A small-molecule ligand and the protein it binds are described below.
Small molecule (SMILES): Nc1ccnc(=O)[nH]1

Sequence of chain 1.D:
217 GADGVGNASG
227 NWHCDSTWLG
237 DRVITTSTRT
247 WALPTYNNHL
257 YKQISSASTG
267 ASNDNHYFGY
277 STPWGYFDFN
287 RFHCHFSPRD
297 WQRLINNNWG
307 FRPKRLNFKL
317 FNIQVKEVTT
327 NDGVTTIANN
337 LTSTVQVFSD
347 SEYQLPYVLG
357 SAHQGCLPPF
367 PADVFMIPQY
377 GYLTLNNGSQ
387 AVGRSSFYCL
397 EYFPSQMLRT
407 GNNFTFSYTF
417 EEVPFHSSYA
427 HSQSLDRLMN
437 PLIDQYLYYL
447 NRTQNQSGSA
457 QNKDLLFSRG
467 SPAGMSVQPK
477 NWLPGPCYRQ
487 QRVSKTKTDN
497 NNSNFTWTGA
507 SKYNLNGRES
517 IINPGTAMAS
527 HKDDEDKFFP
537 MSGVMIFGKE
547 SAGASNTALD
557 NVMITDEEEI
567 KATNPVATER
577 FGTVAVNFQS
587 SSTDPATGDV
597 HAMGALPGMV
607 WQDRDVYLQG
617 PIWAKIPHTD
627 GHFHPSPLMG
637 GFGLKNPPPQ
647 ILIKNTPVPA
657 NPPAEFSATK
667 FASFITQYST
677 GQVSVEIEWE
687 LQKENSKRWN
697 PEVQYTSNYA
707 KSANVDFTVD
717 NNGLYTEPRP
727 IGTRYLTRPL

Sequence of chain 1.A:
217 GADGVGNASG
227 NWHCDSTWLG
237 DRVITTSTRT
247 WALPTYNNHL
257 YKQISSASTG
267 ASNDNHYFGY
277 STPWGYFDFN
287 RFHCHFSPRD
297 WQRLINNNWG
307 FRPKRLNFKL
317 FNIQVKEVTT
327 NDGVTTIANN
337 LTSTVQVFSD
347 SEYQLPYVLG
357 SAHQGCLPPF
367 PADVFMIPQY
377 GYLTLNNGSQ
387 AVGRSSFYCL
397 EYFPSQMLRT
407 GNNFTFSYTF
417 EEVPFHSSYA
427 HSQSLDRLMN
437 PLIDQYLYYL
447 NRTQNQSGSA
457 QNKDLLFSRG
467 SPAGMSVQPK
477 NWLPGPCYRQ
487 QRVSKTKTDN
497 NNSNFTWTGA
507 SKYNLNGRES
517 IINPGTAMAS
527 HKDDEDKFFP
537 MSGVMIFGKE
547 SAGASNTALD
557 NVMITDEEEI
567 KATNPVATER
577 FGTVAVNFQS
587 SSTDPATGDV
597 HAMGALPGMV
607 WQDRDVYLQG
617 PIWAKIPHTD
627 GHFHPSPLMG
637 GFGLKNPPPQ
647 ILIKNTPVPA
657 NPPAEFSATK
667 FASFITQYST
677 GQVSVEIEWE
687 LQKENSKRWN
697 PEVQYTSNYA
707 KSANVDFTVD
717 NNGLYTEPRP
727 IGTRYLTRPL

Binding-site contacts:
Ligand atom N3 contacts residue HIS628 of chain 1.A at 4.3 Å.
Ligand atom N1 contacts residue HIS630 of chain 1.D at 4.2 Å.
Ligand atom C5 contacts residue HIS630 of chain 1.D at 4.3 Å.
Ligand atom O2 contacts residue ASP626 of chain 1.A at 3.6 Å (salt-bridge).
Ligand atom C5 contacts residue HIS628 of chain 1.A at 3.9 Å.
Ligand atom N4 contacts residue HIS630 of chain 1.D at 3.0 Å.
Ligand atom N3 contacts residue HIS630 of chain 1.D at 2.6 Å (h-bond).
Ligand atom C5 contacts residue PHE629 of chain 1.D at 4.0 Å (hydrophobic).
Ligand atom O2 contacts residue HIS630 of chain 1.D at 3.5 Å.
Ligand atom O2 contacts residue HIS628 of chain 1.A at 3.4 Å (h-bond).
Ligand atom N1 contacts residue TRP607 of chain 1.D at 4.5 Å.
Ligand atom C4 contacts residue HIS630 of chain 1.D at 3.2 Å.
Ligand atom C4 contacts residue HIS628 of chain 1.A at 4.5 Å.
Ligand atom O2 contacts residue GLY627 of chain 1.A at 3.4 Å.
Ligand atom N1 contacts residue PHE629 of chain 1.A at 4.2 Å.
Ligand atom C6 contacts residue PHE629 of chain 1.A at 4.0 Å (hydrophobic).
Ligand atom N4 contacts residue PHE629 of chain 1.D at 4.4 Å.
Ligand atom N1 contacts residue HIS628 of chain 1.A at 2.3 Å (h-bond).
Ligand atom N4 contacts residue PRO631 of chain 1.D at 4.4 Å.
Ligand atom C2 contacts residue HIS628 of chain 1.A at 3.3 Å.
Ligand atom C2 contacts residue HIS630 of chain 1.D at 3.2 Å.
Ligand atom C6 contacts residue HIS628 of chain 1.A at 2.7 Å.
Ligand atom C2 contacts residue GLY627 of chain 1.A at 4.1 Å.